Binding-site contacts:
Ligand atom C09 contacts residue TYR49 of chain 1.B at 4.2 Å (hydrophobic).
Ligand atom C07 contacts residue THR21 of chain 1.B at 3.6 Å.
Ligand atom C09 contacts residue ARG20 of chain 1.B at 4.2 Å.
Ligand atom C08 contacts residue THR21 of chain 1.B at 3.4 Å.
Ligand atom C08 contacts residue ARG20 of chain 1.B at 3.9 Å.
Ligand atom C06 contacts residue TYR49 of chain 1.B at 4.2 Å (hydrophobic).
Ligand atom C08 contacts residue TYR49 of chain 1.B at 3.8 Å (hydrophobic).
Ligand atom C09 contacts residue GLU22 of chain 1.B at 4.2 Å.
Ligand atom C06 contacts residue ILE47 of chain 1.B at 3.6 Å (hydrophobic).
Ligand atom C07 contacts residue ARG20 of chain 1.B at 3.6 Å.
Ligand atom C07 contacts residue TYR49 of chain 1.B at 3.8 Å (hydrophobic).
Ligand atom C08 contacts residue GLU22 of chain 1.B at 3.6 Å.
Ligand atom N10 contacts residue ARG20 of chain 1.B at 3.8 Å.
Ligand atom C09 contacts residue THR21 of chain 1.B at 4.3 Å.
Ligand atom C07 contacts residue GLU22 of chain 1.B at 3.6 Å.
Ligand atom C06 contacts residue GLU22 of chain 1.B at 4.2 Å.
Ligand atom C07 contacts residue ILE47 of chain 1.B at 4.0 Å (hydrophobic).

The small molecule below binds the protein below.
Small molecule (SMILES): CCNCc1cccc2[nH]ccc12

Sequence of chain 1.B:
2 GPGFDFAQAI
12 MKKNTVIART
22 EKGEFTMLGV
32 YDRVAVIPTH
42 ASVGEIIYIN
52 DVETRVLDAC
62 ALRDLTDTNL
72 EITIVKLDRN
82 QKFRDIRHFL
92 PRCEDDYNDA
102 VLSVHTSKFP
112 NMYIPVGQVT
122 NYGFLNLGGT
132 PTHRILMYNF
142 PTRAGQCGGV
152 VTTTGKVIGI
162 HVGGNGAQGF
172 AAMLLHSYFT